Sequence of chain 1.E:
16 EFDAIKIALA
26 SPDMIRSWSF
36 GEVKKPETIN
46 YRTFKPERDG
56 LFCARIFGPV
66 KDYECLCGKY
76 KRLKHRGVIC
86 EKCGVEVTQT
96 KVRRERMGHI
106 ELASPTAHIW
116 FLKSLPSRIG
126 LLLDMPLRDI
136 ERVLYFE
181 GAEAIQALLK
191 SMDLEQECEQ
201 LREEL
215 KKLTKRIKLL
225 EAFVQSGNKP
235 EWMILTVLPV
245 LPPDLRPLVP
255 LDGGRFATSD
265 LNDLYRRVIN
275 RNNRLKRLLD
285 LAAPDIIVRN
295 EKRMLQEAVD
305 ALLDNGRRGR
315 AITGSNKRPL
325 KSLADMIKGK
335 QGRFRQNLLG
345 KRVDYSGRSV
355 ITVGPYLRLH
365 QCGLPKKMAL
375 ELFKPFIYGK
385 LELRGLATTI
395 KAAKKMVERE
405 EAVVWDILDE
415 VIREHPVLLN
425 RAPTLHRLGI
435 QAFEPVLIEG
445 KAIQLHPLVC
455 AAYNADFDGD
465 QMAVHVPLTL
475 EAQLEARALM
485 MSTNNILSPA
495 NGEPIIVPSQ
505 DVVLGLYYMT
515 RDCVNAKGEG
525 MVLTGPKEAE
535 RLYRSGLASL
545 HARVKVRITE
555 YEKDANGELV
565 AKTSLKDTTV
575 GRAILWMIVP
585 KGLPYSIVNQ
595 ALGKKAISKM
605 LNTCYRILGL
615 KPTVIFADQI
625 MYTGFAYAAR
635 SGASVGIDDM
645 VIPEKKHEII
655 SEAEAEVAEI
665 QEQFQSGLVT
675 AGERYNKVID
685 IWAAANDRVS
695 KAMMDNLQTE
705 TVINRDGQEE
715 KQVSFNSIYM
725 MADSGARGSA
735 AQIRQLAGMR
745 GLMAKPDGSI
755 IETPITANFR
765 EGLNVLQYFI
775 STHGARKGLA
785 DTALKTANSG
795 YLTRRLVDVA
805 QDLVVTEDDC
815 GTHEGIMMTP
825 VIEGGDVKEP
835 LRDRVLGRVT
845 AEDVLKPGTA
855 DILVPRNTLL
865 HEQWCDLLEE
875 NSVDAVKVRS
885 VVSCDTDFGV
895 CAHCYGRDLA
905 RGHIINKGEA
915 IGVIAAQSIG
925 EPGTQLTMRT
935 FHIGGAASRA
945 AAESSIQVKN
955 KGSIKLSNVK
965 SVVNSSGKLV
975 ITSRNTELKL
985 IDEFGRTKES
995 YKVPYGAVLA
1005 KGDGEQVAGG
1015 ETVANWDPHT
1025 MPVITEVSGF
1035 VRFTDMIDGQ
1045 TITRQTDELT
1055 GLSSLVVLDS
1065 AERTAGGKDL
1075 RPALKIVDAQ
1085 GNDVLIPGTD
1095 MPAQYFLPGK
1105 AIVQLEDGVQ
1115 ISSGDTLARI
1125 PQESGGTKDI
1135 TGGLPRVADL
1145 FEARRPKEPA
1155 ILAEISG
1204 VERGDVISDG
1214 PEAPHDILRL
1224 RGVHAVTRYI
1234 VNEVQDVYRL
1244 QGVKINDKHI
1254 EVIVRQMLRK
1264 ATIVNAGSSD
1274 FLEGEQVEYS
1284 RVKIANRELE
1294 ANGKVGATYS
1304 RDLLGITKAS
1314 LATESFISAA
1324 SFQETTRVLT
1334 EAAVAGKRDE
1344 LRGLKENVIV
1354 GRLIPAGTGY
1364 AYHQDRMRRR

This small molecule binds to this protein.
Small molecule (SMILES): Nc1nc2c(ncn2[C@H]2C[C@H](O)[C@@H](COP(=O)(O)O)O2)c(=O)[nH]1

Binding-site contacts:
Ligand atom C6 contacts residue LEU255 of chain 1.E at 3.4 Å (hydrophobic).
Ligand atom C2' contacts residue ALA261 of chain 1.E at 3.8 Å (hydrophobic).
Ligand atom N1 contacts residue LEU255 of chain 1.E at 3.4 Å.
Ligand atom C2 contacts residue LEU255 of chain 1.E at 3.8 Å (hydrophobic).
Ligand atom N2 contacts residue LEU255 of chain 1.E at 4.1 Å.
Ligand atom O3' contacts residue THR262 of chain 1.E at 3.9 Å.
Ligand atom C5 contacts residue ARG259 of chain 1.E at 3.2 Å.
Ligand atom N2 contacts residue A1 of chain 1.F at 2.4 Å (h-bond).
Ligand atom N7 contacts residue LEU255 of chain 1.E at 3.9 Å.
Ligand atom C8 contacts residue ARG259 of chain 1.E at 3.5 Å.
Ligand atom C6 contacts residue ARG259 of chain 1.E at 3.4 Å.
Ligand atom N3 contacts residue LEU255 of chain 1.E at 4.4 Å.
Ligand atom C2 contacts residue A1 of chain 1.F at 3.6 Å.
Ligand atom C4 contacts residue LEU255 of chain 1.E at 4.2 Å (hydrophobic).
Ligand atom N7 contacts residue ARG259 of chain 1.E at 2.4 Å (salt-bridge).
Ligand atom C5 contacts residue LEU255 of chain 1.E at 3.6 Å (hydrophobic).
Ligand atom O6 contacts residue LEU255 of chain 1.E at 3.5 Å.
Ligand atom O6 contacts residue ASP256 of chain 1.E at 4.3 Å.
Ligand atom O6 contacts residue ARG259 of chain 1.E at 3.0 Å (salt-bridge).
Ligand atom N3 contacts residue A1 of chain 1.F at 4.1 Å.
Ligand atom C4 contacts residue ARG259 of chain 1.E at 4.4 Å.
Ligand atom C2' contacts residue THR262 of chain 1.E at 4.3 Å.